Binding-site contacts:
Ligand atom O3G contacts residue MG1 of chain 1.H at 2.2 Å.
Ligand atom O2A contacts residue GLY325 of chain 1.A at 3.3 Å.
Ligand atom S1G contacts residue ARG155 of chain 1.B at 3.2 Å (salt-bridge).
Ligand atom O3' contacts residue GLN247 of chain 1.A at 3.4 Å (h-bond).
Ligand atom N7 contacts residue VAL324 of chain 1.A at 3.0 Å (h-bond).
Ligand atom N7 contacts residue ILE581 of chain 1.A at 3.5 Å.
Ligand atom O1A contacts residue ARG582 of chain 1.A at 3.4 Å (salt-bridge).
Ligand atom O2G contacts residue ARG184 of chain 1.B at 3.0 Å (salt-bridge).
Ligand atom N7 contacts residue GLY325 of chain 1.A at 3.3 Å.
Ligand atom C5' contacts residue ARG582 of chain 1.A at 3.5 Å.
Ligand atom O2B contacts residue GLY325 of chain 1.A at 2.8 Å (h-bond).
Ligand atom O3A contacts residue ARG582 of chain 1.A at 3.5 Å (salt-bridge).
Ligand atom N7 contacts residue GLY323 of chain 1.A at 3.3 Å (h-bond).
Ligand atom N1 contacts residue ILE255 of chain 1.A at 3.4 Å (h-bond).
Ligand atom O2' contacts residue THR243 of chain 1.A at 2.3 Å (h-bond).
Ligand atom N6 contacts residue LEU254 of chain 1.A at 3.3 Å.
Ligand atom O2B contacts residue VAL324 of chain 1.A at 3.6 Å (h-bond).
Ligand atom N6 contacts residue VAL324 of chain 1.A at 3.2 Å (h-bond).
Ligand atom O2A contacts residue THR327 of chain 1.A at 3.1 Å (h-bond).
Ligand atom PB contacts residue MG1 of chain 1.H at 3.4 Å.
Ligand atom S1G contacts residue SER525 of chain 1.A at 3.2 Å (h-bond).
Ligand atom PG contacts residue MG1 of chain 1.H at 3.4 Å.
Ligand atom O2A contacts residue LYS326 of chain 1.A at 3.4 Å (salt-bridge).
Ligand atom C5' contacts residue GLU159 of chain 1.B at 3.5 Å.
Ligand atom N6 contacts residue ILE581 of chain 1.A at 3.4 Å.
Ligand atom C6 contacts residue ILE581 of chain 1.A at 3.6 Å (hydrophobic).
Ligand atom O2A contacts residue ALA328 of chain 1.A at 2.9 Å (h-bond).
Ligand atom O3A contacts residue GLY323 of chain 1.A at 3.3 Å.
Ligand atom O3B contacts residue GLY323 of chain 1.A at 2.8 Å (h-bond).
Ligand atom C8 contacts residue GLY323 of chain 1.A at 3.2 Å.
Ligand atom N6 contacts residue ILE255 of chain 1.A at 3.3 Å (h-bond).
Ligand atom O3G contacts residue GLU493 of chain 1.A at 3.1 Å (salt-bridge).
Ligand atom O4' contacts residue ARG582 of chain 1.A at 3.5 Å.
Ligand atom O2G contacts residue GLY323 of chain 1.A at 3.6 Å (h-bond).
Ligand atom O2B contacts residue LYS326 of chain 1.A at 2.6 Å (salt-bridge).
Ligand atom O1B contacts residue THR327 of chain 1.A at 2.7 Å (h-bond).
Ligand atom O1A contacts residue GLU159 of chain 1.B at 2.9 Å (salt-bridge).
Ligand atom O1B contacts residue MG1 of chain 1.H at 2.1 Å.
Ligand atom O2G contacts residue ARG582 of chain 1.A at 2.5 Å (salt-bridge).
Ligand atom O3G contacts residue ARG184 of chain 1.B at 3.3 Å (salt-bridge).

Sequence of chain 1.B:
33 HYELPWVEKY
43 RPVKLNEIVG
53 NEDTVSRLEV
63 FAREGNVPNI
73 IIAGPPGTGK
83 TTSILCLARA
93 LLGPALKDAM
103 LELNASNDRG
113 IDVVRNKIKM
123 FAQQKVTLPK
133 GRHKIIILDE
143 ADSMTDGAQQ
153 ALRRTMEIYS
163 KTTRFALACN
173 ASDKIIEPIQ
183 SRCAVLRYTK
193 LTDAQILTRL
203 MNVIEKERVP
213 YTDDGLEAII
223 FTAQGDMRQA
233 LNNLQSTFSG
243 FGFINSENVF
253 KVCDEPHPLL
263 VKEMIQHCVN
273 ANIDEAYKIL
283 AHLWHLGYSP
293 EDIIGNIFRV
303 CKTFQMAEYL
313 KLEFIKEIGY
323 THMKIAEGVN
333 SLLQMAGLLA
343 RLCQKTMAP

Sequence of chain 1.A:
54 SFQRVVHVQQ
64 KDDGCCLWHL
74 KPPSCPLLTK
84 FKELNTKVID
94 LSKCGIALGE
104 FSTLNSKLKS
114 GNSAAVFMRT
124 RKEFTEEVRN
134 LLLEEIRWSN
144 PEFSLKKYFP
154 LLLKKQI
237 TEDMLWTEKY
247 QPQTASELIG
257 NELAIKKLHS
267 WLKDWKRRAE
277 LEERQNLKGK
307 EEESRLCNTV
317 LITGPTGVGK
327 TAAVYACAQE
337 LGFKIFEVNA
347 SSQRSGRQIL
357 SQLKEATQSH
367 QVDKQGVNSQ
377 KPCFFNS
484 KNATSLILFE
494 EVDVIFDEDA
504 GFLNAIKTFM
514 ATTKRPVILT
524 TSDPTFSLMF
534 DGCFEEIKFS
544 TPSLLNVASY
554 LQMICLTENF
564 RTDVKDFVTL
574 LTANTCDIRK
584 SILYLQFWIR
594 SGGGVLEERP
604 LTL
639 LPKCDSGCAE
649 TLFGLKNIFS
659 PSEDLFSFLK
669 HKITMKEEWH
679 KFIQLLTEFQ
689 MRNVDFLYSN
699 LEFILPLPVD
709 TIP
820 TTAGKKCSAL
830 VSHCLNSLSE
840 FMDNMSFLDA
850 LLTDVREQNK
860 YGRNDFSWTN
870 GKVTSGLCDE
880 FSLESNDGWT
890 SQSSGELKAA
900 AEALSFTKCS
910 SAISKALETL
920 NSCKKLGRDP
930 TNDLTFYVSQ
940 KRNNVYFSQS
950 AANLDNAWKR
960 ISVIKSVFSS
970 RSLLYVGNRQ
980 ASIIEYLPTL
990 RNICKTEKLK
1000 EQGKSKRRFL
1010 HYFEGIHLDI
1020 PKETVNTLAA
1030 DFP

The small molecule below binds the protein below.
Small molecule (SMILES): Nc1ncnc2c1ncn2[C@@H]1O[C@H](COP(=O)(O)OP(=O)(O)OP(O)(O)=S)[C@@H](O)[C@H]1O